Binding-site contacts:
Ligand atom O6 contacts residue ARG272 of chain 1.A at 2.8 Å (salt-bridge).
Ligand atom C5 contacts residue THR270 of chain 1.A at 4.3 Å.
Ligand atom C2 contacts residue SER255 of chain 1.A at 4.4 Å.
Ligand atom C7 contacts residue PRO230 of chain 1.A at 3.8 Å (hydrophobic).
Ligand atom O6 contacts residue GLY271 of chain 1.A at 3.9 Å.
Ligand atom O7 contacts residue ASN259 of chain 1.A at 4.5 Å.
Ligand atom O6 contacts residue ASP256 of chain 1.A at 2.7 Å (salt-bridge).
Ligand atom C2 contacts residue ASN259 of chain 1.A at 2.4 Å.
Ligand atom C5 contacts residue ARG272 of chain 1.A at 4.5 Å.
Ligand atom O5 contacts residue ASP256 of chain 1.A at 4.2 Å.
Ligand atom C1 contacts residue SER255 of chain 1.A at 4.1 Å.
Ligand atom O5 contacts residue ARG272 of chain 1.A at 3.8 Å.
Ligand atom C8 contacts residue GLU229 of chain 1.A at 3.3 Å.
Ligand atom O5 contacts residue THR270 of chain 1.A at 3.7 Å.
Ligand atom C8 contacts residue PRO230 of chain 1.A at 3.7 Å (hydrophobic).
Ligand atom O7 contacts residue PRO230 of chain 1.A at 3.6 Å.
Ligand atom C8 contacts residue ASN259 of chain 1.A at 4.2 Å.
Ligand atom C4 contacts residue ASN259 of chain 1.A at 4.2 Å.
Ligand atom C1 contacts residue GLY271 of chain 1.A at 3.7 Å.
Ligand atom N2 contacts residue ASN259 of chain 1.A at 2.8 Å (h-bond).
Ligand atom C1 contacts residue THR270 of chain 1.A at 3.8 Å.
Ligand atom C5 contacts residue ASN259 of chain 1.A at 3.7 Å.
Ligand atom C3 contacts residue ASN259 of chain 1.A at 3.7 Å.
Ligand atom C6 contacts residue ARG272 of chain 1.A at 4.0 Å.
Ligand atom C6 contacts residue ASP256 of chain 1.A at 4.1 Å.
Ligand atom C7 contacts residue ASN259 of chain 1.A at 3.9 Å.
Ligand atom O5 contacts residue ASN259 of chain 1.A at 2.4 Å (h-bond).
Ligand atom C1 contacts residue ASN259 of chain 1.A at 1.4 Å.
Ligand atom O5 contacts residue SER255 of chain 1.A at 4.4 Å.
Ligand atom O5 contacts residue GLY271 of chain 1.A at 3.4 Å.

The protein below binds the small molecule below.
Small molecule (SMILES): CC(=O)N[C@@H]1[C@@H](O)[C@H](O)[C@@H](CO)O[C@H]1O

Sequence of chain 1.A:
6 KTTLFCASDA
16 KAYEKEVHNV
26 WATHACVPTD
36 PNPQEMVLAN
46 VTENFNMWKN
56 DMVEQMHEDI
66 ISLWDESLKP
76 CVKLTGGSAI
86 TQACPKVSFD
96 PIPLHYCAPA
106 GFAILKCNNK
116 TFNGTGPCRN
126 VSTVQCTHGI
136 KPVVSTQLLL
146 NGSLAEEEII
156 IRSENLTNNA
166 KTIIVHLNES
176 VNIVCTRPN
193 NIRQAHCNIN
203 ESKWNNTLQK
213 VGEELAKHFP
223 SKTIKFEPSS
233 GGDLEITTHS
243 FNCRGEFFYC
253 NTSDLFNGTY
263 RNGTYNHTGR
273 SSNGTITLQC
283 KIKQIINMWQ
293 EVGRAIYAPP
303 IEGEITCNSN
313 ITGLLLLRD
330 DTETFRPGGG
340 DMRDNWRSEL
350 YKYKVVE